Sequence of chain 1.A:
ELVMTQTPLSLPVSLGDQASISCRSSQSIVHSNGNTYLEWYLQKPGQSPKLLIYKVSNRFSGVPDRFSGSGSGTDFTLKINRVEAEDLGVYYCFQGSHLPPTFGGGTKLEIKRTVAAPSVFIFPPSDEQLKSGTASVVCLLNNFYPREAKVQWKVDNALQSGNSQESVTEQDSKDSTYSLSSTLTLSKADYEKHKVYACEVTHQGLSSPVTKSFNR

Sequence of chain 1.B:
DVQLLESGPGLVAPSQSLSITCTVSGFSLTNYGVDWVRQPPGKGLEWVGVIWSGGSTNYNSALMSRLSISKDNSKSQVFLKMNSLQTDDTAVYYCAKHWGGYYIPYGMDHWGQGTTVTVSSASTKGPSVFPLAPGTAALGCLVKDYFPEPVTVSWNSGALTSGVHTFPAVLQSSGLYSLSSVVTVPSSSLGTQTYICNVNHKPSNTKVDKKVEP

This protein binds this small molecule.
Small molecule (SMILES): Nc1nc2ccc(NC(=O)CCCC(=O)O)cc2[nH]1

Binding-site contacts:
Ligand atom C6 contacts residue PRO101 of chain 1.A at 3.6 Å (hydrophobic).
Ligand atom C9 contacts residue PRO105 of chain 1.B at 3.7 Å (hydrophobic).
Ligand atom C15 contacts residue ILE104 of chain 1.B at 3.8 Å (hydrophobic).
Ligand atom C2 contacts residue HIS98 of chain 1.B at 3.6 Å.
Ligand atom C15 contacts residue SER97 of chain 1.A at 3.5 Å.
Ligand atom C4 contacts residue HIS98 of chain 1.B at 4.0 Å.
Ligand atom N10 contacts residue MET108 of chain 1.B at 3.3 Å.
Ligand atom O19 contacts residue TRP52 of chain 1.B at 3.8 Å.
Ligand atom C8 contacts residue GLY96 of chain 1.A at 3.5 Å.
Ligand atom N10 contacts residue HIS98 of chain 1.B at 3.8 Å.
Ligand atom C2 contacts residue PRO105 of chain 1.B at 3.5 Å (hydrophobic).
Ligand atom C8 contacts residue ILE104 of chain 1.B at 3.9 Å (hydrophobic).
Ligand atom C6 contacts residue TRP52 of chain 1.B at 3.6 Å (hydrophobic).
Ligand atom C4 contacts residue PRO101 of chain 1.A at 4.0 Å (hydrophobic).
Ligand atom C14 contacts residue ILE104 of chain 1.B at 3.9 Å (hydrophobic).
Ligand atom C12 contacts residue GLY96 of chain 1.A at 3.7 Å.
Ligand atom N10 contacts residue PHE94 of chain 1.A at 3.8 Å.
Ligand atom C5 contacts residue PRO101 of chain 1.A at 3.6 Å (hydrophobic).
Ligand atom C16 contacts residue HIS31 of chain 1.A at 3.5 Å.
Ligand atom C13 contacts residue ILE104 of chain 1.B at 3.9 Å (hydrophobic).
Ligand atom C13 contacts residue GLY96 of chain 1.A at 3.6 Å.
Ligand atom C2 contacts residue ASP35 of chain 1.B at 3.1 Å.
Ligand atom N3 contacts residue HIS98 of chain 1.B at 3.2 Å (h-bond).
Ligand atom N1 contacts residue PRO105 of chain 1.B at 3.3 Å.
Ligand atom C5 contacts residue TRP52 of chain 1.B at 3.8 Å (hydrophobic).
Ligand atom C7 contacts residue PRO101 of chain 1.A at 3.9 Å (hydrophobic).
Ligand atom C13 contacts residue SER97 of chain 1.A at 3.6 Å.
Ligand atom N10 contacts residue ASP35 of chain 1.B at 2.6 Å (salt-bridge).
Ligand atom C7 contacts residue GLY96 of chain 1.A at 3.6 Å.
Ligand atom N11 contacts residue GLY96 of chain 1.A at 2.9 Å (h-bond).
Ligand atom C15 contacts residue HIS31 of chain 1.A at 3.4 Å.
Ligand atom C5 contacts residue ASP35 of chain 1.B at 4.0 Å.
Ligand atom C2 contacts residue PHE94 of chain 1.A at 3.7 Å (hydrophobic).
Ligand atom C4 contacts residue ASP35 of chain 1.B at 3.6 Å.
Ligand atom O17 contacts residue HIS31 of chain 1.A at 3.1 Å (h-bond).
Ligand atom O19 contacts residue LEU99 of chain 1.A at 3.0 Å.
Ligand atom C12 contacts residue LEU99 of chain 1.A at 3.7 Å (hydrophobic).
Ligand atom N10 contacts residue PRO105 of chain 1.B at 3.9 Å.
Ligand atom N3 contacts residue ASP35 of chain 1.B at 2.7 Å (salt-bridge).
Ligand atom N1 contacts residue PHE94 of chain 1.A at 3.4 Å.